Binding-site contacts:
Ligand atom C3 contacts residue BMA1 of chain 3.V at 2.5 Å.
Ligand atom C2 contacts residue NAG1 of chain 3.T at 2.9 Å.
Ligand atom O4 contacts residue BMA1 of chain 3.V at 4.0 Å.
Ligand atom C3 contacts residue NAG1 of chain 3.T at 4.1 Å.
Ligand atom O3 contacts residue BMA1 of chain 3.V at 1.1 Å.
Ligand atom O2 contacts residue NAG1 of chain 3.T at 3.4 Å (h-bond).
Ligand atom C4 contacts residue BMA1 of chain 3.V at 3.6 Å.
Ligand atom C2 contacts residue HIS2 of chain 3.D at 4.5 Å.
Ligand atom C1 contacts residue NAG1 of chain 3.T at 1.7 Å.
Ligand atom O6 contacts residue NAG1 of chain 3.T at 4.5 Å.
Ligand atom C5 contacts residue NAG1 of chain 3.T at 3.8 Å.
Ligand atom O2 contacts residue HIS2 of chain 3.D at 3.4 Å (h-bond).
Ligand atom O2 contacts residue BMA1 of chain 3.V at 3.0 Å (h-bond).
Ligand atom C2 contacts residue BMA1 of chain 3.V at 3.2 Å.
Ligand atom O5 contacts residue NAG1 of chain 3.T at 2.5 Å (h-bond).

A protein and the small-molecule ligand that binds it are described below.
Small molecule (SMILES): OC[C@H]1O[C@@H](O)[C@@H](O)[C@@H](O)[C@@H]1O

Sequence of chain 3.D:
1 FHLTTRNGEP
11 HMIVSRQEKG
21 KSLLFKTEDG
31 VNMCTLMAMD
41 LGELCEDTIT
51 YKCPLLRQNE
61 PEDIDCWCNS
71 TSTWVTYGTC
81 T